Sequence of chain 1.A:
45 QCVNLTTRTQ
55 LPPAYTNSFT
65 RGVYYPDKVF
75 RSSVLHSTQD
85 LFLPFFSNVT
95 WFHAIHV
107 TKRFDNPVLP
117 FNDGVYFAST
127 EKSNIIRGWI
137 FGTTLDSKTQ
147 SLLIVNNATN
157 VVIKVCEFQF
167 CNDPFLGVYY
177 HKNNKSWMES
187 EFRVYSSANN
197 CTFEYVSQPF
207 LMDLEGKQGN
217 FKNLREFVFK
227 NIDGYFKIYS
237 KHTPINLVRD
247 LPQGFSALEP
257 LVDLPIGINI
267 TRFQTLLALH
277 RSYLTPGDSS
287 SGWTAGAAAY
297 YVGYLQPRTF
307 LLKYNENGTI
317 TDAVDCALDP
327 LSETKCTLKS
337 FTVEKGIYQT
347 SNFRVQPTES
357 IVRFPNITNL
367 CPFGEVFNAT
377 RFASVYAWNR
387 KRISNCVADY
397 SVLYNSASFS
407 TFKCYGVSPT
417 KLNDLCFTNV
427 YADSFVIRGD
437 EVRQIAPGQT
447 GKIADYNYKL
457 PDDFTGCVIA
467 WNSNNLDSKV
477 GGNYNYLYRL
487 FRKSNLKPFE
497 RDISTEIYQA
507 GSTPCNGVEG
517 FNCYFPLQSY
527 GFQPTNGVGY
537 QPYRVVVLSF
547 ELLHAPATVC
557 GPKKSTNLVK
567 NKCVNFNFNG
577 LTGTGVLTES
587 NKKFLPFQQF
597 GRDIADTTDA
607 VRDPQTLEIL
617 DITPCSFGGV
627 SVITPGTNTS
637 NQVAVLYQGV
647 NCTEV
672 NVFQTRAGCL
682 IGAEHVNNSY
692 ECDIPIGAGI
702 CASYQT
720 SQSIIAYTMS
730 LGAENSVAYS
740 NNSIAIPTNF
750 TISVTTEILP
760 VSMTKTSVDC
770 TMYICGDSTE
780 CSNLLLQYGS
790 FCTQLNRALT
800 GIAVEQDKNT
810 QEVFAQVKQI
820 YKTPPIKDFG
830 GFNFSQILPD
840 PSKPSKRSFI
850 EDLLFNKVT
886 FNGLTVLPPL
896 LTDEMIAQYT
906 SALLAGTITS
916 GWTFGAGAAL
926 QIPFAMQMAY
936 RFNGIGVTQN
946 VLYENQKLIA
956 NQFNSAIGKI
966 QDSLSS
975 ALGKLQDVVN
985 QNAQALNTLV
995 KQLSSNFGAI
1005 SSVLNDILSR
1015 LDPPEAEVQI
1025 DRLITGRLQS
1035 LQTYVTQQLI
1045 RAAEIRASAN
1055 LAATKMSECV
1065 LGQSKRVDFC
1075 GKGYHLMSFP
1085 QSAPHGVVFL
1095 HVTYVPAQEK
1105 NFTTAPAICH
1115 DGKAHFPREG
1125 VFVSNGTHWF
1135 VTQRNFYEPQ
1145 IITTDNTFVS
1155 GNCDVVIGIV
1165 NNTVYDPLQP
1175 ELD

The protein below binds the small molecule below.
Small molecule (SMILES): CC(=O)N[C@@H]1[C@@H](O)[C@H](O)[C@@H](CO)O[C@H]1O

Binding-site contacts:
Ligand atom C1 contacts residue ASN48 of chain 1.A at 1.4 Å.
Ligand atom C5 contacts residue ASN48 of chain 1.A at 3.7 Å.
Ligand atom C5 contacts residue ASN168 of chain 1.A at 4.1 Å.
Ligand atom N2 contacts residue CYS46 of chain 1.A at 4.3 Å.
Ligand atom O5 contacts residue ASN48 of chain 1.A at 2.4 Å (h-bond).
Ligand atom C4 contacts residue ASN48 of chain 1.A at 4.2 Å.
Ligand atom C2 contacts residue ASN48 of chain 1.A at 2.5 Å.
Ligand atom O7 contacts residue VAL47 of chain 1.A at 3.4 Å.
Ligand atom C3 contacts residue ASN48 of chain 1.A at 3.8 Å.
Ligand atom O7 contacts residue ASN48 of chain 1.A at 3.7 Å.
Ligand atom O7 contacts residue CYS46 of chain 1.A at 3.8 Å.
Ligand atom N2 contacts residue ASN48 of chain 1.A at 2.9 Å (h-bond).
Ligand atom C1 contacts residue ASN168 of chain 1.A at 3.4 Å.
Ligand atom C8 contacts residue ASN48 of chain 1.A at 3.5 Å.
Ligand atom O5 contacts residue ASN168 of chain 1.A at 3.7 Å.
Ligand atom C7 contacts residue ASN48 of chain 1.A at 3.4 Å.
Ligand atom C7 contacts residue CYS46 of chain 1.A at 4.5 Å (hydrophobic).
Ligand atom C7 contacts residue VAL47 of chain 1.A at 4.3 Å (hydrophobic).